Binding-site contacts:
Ligand atom N2 contacts residue ASN25 of chain 1.K at 2.9 Å (h-bond).
Ligand atom C5 contacts residue GLU24 of chain 1.K at 4.2 Å.
Ligand atom C8 contacts residue GLU22 of chain 1.K at 3.4 Å.
Ligand atom C7 contacts residue GLU24 of chain 1.K at 4.4 Å.
Ligand atom C1 contacts residue ASN25 of chain 1.K at 1.4 Å.
Ligand atom C1 contacts residue GLU24 of chain 1.K at 3.4 Å.
Ligand atom C7 contacts residue ASN25 of chain 1.K at 3.2 Å.
Ligand atom O7 contacts residue ASN25 of chain 1.K at 3.0 Å (h-bond).
Ligand atom O5 contacts residue ASN25 of chain 1.K at 2.3 Å (h-bond).
Ligand atom C5 contacts residue ASN25 of chain 1.K at 3.6 Å.
Ligand atom O7 contacts residue GLU6 of chain 1.K at 4.0 Å.
Ligand atom N2 contacts residue GLU24 of chain 1.K at 3.5 Å (salt-bridge).
Ligand atom C3 contacts residue ASN25 of chain 1.K at 3.8 Å.
Ligand atom C4 contacts residue ASN25 of chain 1.K at 4.2 Å.
Ligand atom C7 contacts residue GLU22 of chain 1.K at 4.4 Å.
Ligand atom C8 contacts residue GLU24 of chain 1.K at 4.3 Å.
Ligand atom C2 contacts residue ASN25 of chain 1.K at 2.5 Å.
Ligand atom C8 contacts residue ASN25 of chain 1.K at 4.5 Å.
Ligand atom C2 contacts residue GLU24 of chain 1.K at 3.7 Å.
Ligand atom C3 contacts residue GLU24 of chain 1.K at 3.7 Å.
Ligand atom O5 contacts residue GLU24 of chain 1.K at 4.3 Å.
Ligand atom C8 contacts residue HIS21 of chain 1.K at 3.9 Å.

Sequence of chain 1.K:
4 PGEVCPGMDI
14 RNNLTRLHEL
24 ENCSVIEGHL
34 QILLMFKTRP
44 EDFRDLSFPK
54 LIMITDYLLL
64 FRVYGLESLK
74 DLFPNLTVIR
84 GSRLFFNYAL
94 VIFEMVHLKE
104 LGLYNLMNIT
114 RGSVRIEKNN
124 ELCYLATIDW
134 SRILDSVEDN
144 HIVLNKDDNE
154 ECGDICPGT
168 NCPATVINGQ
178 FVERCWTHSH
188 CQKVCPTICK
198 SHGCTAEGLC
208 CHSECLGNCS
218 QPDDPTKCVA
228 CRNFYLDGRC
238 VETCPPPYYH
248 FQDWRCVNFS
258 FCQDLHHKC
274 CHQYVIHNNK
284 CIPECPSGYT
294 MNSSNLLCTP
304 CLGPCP

A protein and the small-molecule ligand that binds it are described below.
Small molecule (SMILES): CC(=O)N[C@H]1[C@H](O[C@H]2[C@H](O)[C@@H](NC(C)=O)CO[C@@H]2CO[C@@H]2O[C@@H](C)[C@@H](O)[C@@H](O)[C@@H]2O)O[C@H](CO)[C@@H](O)[C@@H]1O